Sequence of chain 1.C:
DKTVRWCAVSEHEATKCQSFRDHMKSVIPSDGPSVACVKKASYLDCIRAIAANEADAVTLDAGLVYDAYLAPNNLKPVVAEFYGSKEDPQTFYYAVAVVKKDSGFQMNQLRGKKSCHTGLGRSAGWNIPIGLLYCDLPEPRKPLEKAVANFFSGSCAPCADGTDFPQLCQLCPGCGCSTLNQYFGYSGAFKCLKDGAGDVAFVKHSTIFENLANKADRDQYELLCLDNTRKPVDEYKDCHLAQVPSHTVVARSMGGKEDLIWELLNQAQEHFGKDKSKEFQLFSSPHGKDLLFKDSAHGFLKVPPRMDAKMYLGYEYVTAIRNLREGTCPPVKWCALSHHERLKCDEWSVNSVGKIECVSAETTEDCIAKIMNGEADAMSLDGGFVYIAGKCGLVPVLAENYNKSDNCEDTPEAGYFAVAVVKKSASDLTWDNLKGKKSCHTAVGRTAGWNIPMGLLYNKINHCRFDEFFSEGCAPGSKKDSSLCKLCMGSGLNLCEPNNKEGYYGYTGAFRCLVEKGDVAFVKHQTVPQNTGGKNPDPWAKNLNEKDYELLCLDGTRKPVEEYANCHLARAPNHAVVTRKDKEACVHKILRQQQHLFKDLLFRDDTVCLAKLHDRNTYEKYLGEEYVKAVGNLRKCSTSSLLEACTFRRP

Binding-site contacts:
Ligand atom C5 contacts residue TYR254 of chain 1.A at 3.5 Å (hydrophobic).
Ligand atom O5 contacts residue ASN20 of chain 1.A at 3.8 Å.
Ligand atom O6 contacts residue ASN20 of chain 1.A at 3.7 Å.
Ligand atom C7 contacts residue TYR248 of chain 1.A at 4.0 Å (hydrophobic).
Ligand atom C1 contacts residue ASN250 of chain 1.A at 1.4 Å.
Ligand atom C7 contacts residue ASN250 of chain 1.A at 3.8 Å.
Ligand atom C1 contacts residue SER252 of chain 1.A at 4.0 Å.
Ligand atom C2 contacts residue ASN250 of chain 1.A at 2.5 Å.
Ligand atom C1 contacts residue TYR254 of chain 1.A at 4.2 Å (hydrophobic).
Ligand atom O7 contacts residue TYR248 of chain 1.A at 4.0 Å.
Ligand atom O6 contacts residue GLU21 of chain 1.A at 2.8 Å (salt-bridge).
Ligand atom O6 contacts residue TYR254 of chain 1.A at 2.7 Å (h-bond).
Ligand atom C3 contacts residue SER252 of chain 1.A at 4.2 Å.
Ligand atom O3 contacts residue TYR254 of chain 1.A at 3.3 Å.
Ligand atom C6 contacts residue TYR254 of chain 1.A at 3.8 Å (hydrophobic).
Ligand atom C5 contacts residue ASN250 of chain 1.A at 3.6 Å.
Ligand atom C5 contacts residue TYR254 of chain 1.A at 4.2 Å (hydrophobic).
Ligand atom O6 contacts residue SER252 of chain 1.A at 3.5 Å.
Ligand atom C1 contacts residue ASN20 of chain 1.A at 4.2 Å.
Ligand atom C1 contacts residue TYR254 of chain 1.A at 4.2 Å (hydrophobic).
Ligand atom O7 contacts residue GLN249 of chain 1.A at 3.8 Å.
Ligand atom C3 contacts residue ASN250 of chain 1.A at 3.7 Å.
Ligand atom O5 contacts residue ASN250 of chain 1.A at 2.4 Å (h-bond).
Ligand atom O5 contacts residue TYR254 of chain 1.A at 3.5 Å (h-bond).
Ligand atom C7 contacts residue TYR266 of chain 1.A at 4.0 Å (hydrophobic).
Ligand atom C4 contacts residue SER252 of chain 1.A at 3.7 Å.
Ligand atom C6 contacts residue GLU21 of chain 1.A at 4.2 Å.
Ligand atom C2 contacts residue SER252 of chain 1.A at 3.7 Å.
Ligand atom C8 contacts residue GLU21 of chain 1.A at 3.4 Å.
Ligand atom N2 contacts residue ASN250 of chain 1.A at 2.9 Å (h-bond).
Ligand atom O7 contacts residue ASN250 of chain 1.A at 3.1 Å (h-bond).
Ligand atom C4 contacts residue TYR254 of chain 1.A at 4.1 Å (hydrophobic).
Ligand atom O7 contacts residue GLY267 of chain 1.A at 4.1 Å.
Ligand atom C5 contacts residue SER252 of chain 1.A at 3.9 Å.
Ligand atom C6 contacts residue TYR254 of chain 1.A at 4.2 Å (hydrophobic).
Ligand atom C6 contacts residue SER252 of chain 1.A at 3.5 Å.
Ligand atom C8 contacts residue TYR266 of chain 1.A at 3.2 Å (hydrophobic).
Ligand atom O5 contacts residue SER252 of chain 1.A at 3.4 Å (h-bond).
Ligand atom C8 contacts residue TYR248 of chain 1.A at 3.4 Å (hydrophobic).
Ligand atom O4 contacts residue TYR254 of chain 1.A at 3.6 Å (h-bond).

Sequence of chain 1.A:
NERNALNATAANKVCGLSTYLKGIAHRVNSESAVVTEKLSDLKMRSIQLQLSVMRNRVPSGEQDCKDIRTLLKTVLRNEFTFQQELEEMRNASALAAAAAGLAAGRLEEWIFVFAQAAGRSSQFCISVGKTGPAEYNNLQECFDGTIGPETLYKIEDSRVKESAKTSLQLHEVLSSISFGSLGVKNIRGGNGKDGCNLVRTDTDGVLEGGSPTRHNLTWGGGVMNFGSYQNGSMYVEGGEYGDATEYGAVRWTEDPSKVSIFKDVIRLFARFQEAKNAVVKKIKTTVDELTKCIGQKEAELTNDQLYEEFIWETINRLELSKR

The protein below binds the small molecule below.
Small molecule (SMILES): CC(=O)N[C@H]1[C@H](O[C@H]2[C@H](O)[C@@H](NC(C)=O)CO[C@@H]2CO)O[C@H](CO)[C@@H](O[C@H]2O[C@H](CO)[C@@H](O)[C@H](O)[C@@H]2O)[C@@H]1O